Binding-site contacts:
Ligand atom C05 contacts residue ZN1 of chain 1.D at 3.9 Å.
Ligand atom S10 contacts residue TRP67 of chain 1.A at 3.9 Å.
Ligand atom O08 contacts residue CYS182 of chain 1.A at 3.8 Å.
Ligand atom O09 contacts residue HIS163 of chain 1.A at 3.4 Å (h-bond).
Ligand atom O07 contacts residue HIS163 of chain 1.A at 2.9 Å.
Ligand atom O09 contacts residue CYS182 of chain 1.A at 3.9 Å.
Ligand atom C03 contacts residue TRP67 of chain 1.A at 3.7 Å (hydrophobic).
Ligand atom C11 contacts residue TRP67 of chain 1.A at 3.6 Å (hydrophobic).
Ligand atom C04 contacts residue ASP98 of chain 1.A at 3.8 Å.
Ligand atom B06 contacts residue HIS96 of chain 1.A at 3.9 Å.
Ligand atom B06 contacts residue ZN1 of chain 1.C at 2.9 Å.
Ligand atom B06 contacts residue ASP98 of chain 1.A at 3.5 Å.
Ligand atom O09 contacts residue ZN1 of chain 1.C at 1.9 Å.
Ligand atom C13 contacts residue MET41 of chain 1.A at 3.5 Å (hydrophobic).
Ligand atom N15 contacts residue LEU39 of chain 1.A at 3.9 Å.
Ligand atom C14 contacts residue GLN97 of chain 1.A at 3.1 Å.
Ligand atom C12 contacts residue MET41 of chain 1.A at 3.5 Å (hydrophobic).
Ligand atom O08 contacts residue ZN1 of chain 1.C at 3.6 Å.
Ligand atom C01 contacts residue GLN97 of chain 1.A at 3.9 Å.
Ligand atom C05 contacts residue ASP98 of chain 1.A at 3.7 Å.
Ligand atom O08 contacts residue HIS163 of chain 1.A at 3.8 Å.
Ligand atom C04 contacts residue HIS96 of chain 1.A at 4.1 Å.
Ligand atom B06 contacts residue ZN1 of chain 1.D at 3.0 Å.
Ligand atom O08 contacts residue HIS224 of chain 1.A at 3.1 Å (h-bond).
Ligand atom O07 contacts residue HIS96 of chain 1.A at 3.3 Å (h-bond).
Ligand atom O08 contacts residue ASP98 of chain 1.A at 3.2 Å (salt-bridge).
Ligand atom C05 contacts residue ASN194 of chain 1.A at 3.9 Å.
Ligand atom O09 contacts residue ASP98 of chain 1.A at 2.6 Å (salt-bridge).
Ligand atom O07 contacts residue ZN1 of chain 1.C at 2.7 Å.
Ligand atom O07 contacts residue ASN194 of chain 1.A at 3.4 Å (h-bond).
Ligand atom C02 contacts residue TRP67 of chain 1.A at 4.0 Å (hydrophobic).
Ligand atom C02 contacts residue GLN97 of chain 1.A at 3.9 Å.
Ligand atom N15 contacts residue GLN97 of chain 1.A at 3.1 Å (h-bond).
Ligand atom O09 contacts residue HIS94 of chain 1.A at 3.3 Å (h-bond).
Ligand atom O09 contacts residue HIS96 of chain 1.A at 3.1 Å (h-bond).
Ligand atom S10 contacts residue ASN194 of chain 1.A at 3.9 Å.
Ligand atom B06 contacts residue HIS163 of chain 1.A at 3.8 Å.
Ligand atom O09 contacts residue ZN1 of chain 1.D at 3.0 Å.
Ligand atom C12 contacts residue TRP67 of chain 1.A at 3.8 Å (hydrophobic).
Ligand atom O08 contacts residue ZN1 of chain 1.D at 1.9 Å.

The protein below binds the small molecule below.
Small molecule (SMILES): NCc1ccc2sc([B-](O)(O)O)cc2c1

Sequence of chain 1.A:
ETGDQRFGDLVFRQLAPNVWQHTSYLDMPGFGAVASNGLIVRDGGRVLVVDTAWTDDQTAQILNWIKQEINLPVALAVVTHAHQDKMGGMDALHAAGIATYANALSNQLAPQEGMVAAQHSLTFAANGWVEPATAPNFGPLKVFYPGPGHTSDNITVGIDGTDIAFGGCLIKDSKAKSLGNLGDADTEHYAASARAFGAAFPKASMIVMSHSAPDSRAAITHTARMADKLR